A small-molecule ligand and the protein it binds are described below.
Small molecule (SMILES): CC(=O)N[C@H]1[C@@H](O[C@H]2[C@H](O)[C@@H](NC(C)=O)CO[C@@H]2CO)O[C@H](CO)[C@@H](O)[C@@H]1O

Binding-site contacts:
Ligand atom C6 contacts residue TRP169 of chain 1.H at 3.8 Å (hydrophobic).
Ligand atom C1 contacts residue ASN119 of chain 1.H at 1.4 Å.
Ligand atom N2 contacts residue GLU167 of chain 1.H at 3.8 Å.
Ligand atom C7 contacts residue ASN119 of chain 1.H at 3.3 Å.
Ligand atom O6 contacts residue ASN119 of chain 1.H at 3.8 Å.
Ligand atom C7 contacts residue GLU167 of chain 1.H at 4.2 Å.
Ligand atom C2 contacts residue ASN119 of chain 1.H at 2.4 Å.
Ligand atom O5 contacts residue ASN119 of chain 1.H at 2.4 Å (h-bond).
Ligand atom C3 contacts residue ASN119 of chain 1.H at 3.8 Å.
Ligand atom C8 contacts residue GLU167 of chain 1.H at 4.0 Å.
Ligand atom C5 contacts residue ASN119 of chain 1.H at 3.7 Å.
Ligand atom O6 contacts residue TRP169 of chain 1.H at 3.6 Å.
Ligand atom C6 contacts residue ASN119 of chain 1.H at 4.3 Å.
Ligand atom N2 contacts residue ASN119 of chain 1.H at 2.7 Å (h-bond).
Ligand atom C1 contacts residue GLU167 of chain 1.H at 4.2 Å.
Ligand atom C4 contacts residue ASN119 of chain 1.H at 4.1 Å.
Ligand atom O5 contacts residue GLU167 of chain 1.H at 4.1 Å.
Ligand atom O7 contacts residue ASN119 of chain 1.H at 3.6 Å.
Ligand atom C8 contacts residue ASN119 of chain 1.H at 4.3 Å.

Sequence of chain 1.H:
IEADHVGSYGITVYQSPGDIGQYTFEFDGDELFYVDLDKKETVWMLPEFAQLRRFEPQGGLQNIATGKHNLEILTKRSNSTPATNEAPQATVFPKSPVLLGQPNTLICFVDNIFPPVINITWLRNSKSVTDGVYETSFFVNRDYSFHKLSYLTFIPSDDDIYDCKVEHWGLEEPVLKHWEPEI